Binding-site contacts:
Ligand atom C1 contacts residue ASN174 of chain 1.A at 1.4 Å.
Ligand atom C2 contacts residue ASN174 of chain 1.A at 2.4 Å.
Ligand atom N2 contacts residue ASN174 of chain 1.A at 2.7 Å (h-bond).
Ligand atom C7 contacts residue TRP175 of chain 1.A at 3.8 Å (hydrophobic).
Ligand atom C7 contacts residue ASN174 of chain 1.A at 3.4 Å.
Ligand atom O7 contacts residue ASN174 of chain 1.A at 3.7 Å.
Ligand atom C4 contacts residue ASN174 of chain 1.A at 4.2 Å.
Ligand atom C8 contacts residue TRP175 of chain 1.A at 4.0 Å (hydrophobic).
Ligand atom O5 contacts residue HIS172 of chain 1.A at 4.0 Å.
Ligand atom C5 contacts residue HIS172 of chain 1.A at 3.7 Å.
Ligand atom O7 contacts residue TRP175 of chain 1.A at 3.6 Å (h-bond).
Ligand atom O6 contacts residue HIS172 of chain 1.A at 4.3 Å.
Ligand atom C6 contacts residue HIS172 of chain 1.A at 3.1 Å.
Ligand atom C3 contacts residue ASN174 of chain 1.A at 3.7 Å.
Ligand atom O5 contacts residue ASN174 of chain 1.A at 2.3 Å (h-bond).
Ligand atom C8 contacts residue ASN174 of chain 1.A at 4.4 Å.
Ligand atom C5 contacts residue ASN174 of chain 1.A at 3.6 Å.

A protein and the small-molecule ligand that binds it are described below.
Small molecule (SMILES): CC(=O)N[C@H]1[C@H](O[C@H]2[C@H](O)[C@@H](NC(C)=O)CO[C@@H]2CO[C@@H]2O[C@@H](C)[C@@H](O)[C@@H](O)[C@@H]2O)O[C@H](CO)[C@@H](O[C@H]2O[C@H](CO)[C@@H](O)[C@H](O)[C@@H]2O)[C@@H]1O

Sequence of chain 1.A:
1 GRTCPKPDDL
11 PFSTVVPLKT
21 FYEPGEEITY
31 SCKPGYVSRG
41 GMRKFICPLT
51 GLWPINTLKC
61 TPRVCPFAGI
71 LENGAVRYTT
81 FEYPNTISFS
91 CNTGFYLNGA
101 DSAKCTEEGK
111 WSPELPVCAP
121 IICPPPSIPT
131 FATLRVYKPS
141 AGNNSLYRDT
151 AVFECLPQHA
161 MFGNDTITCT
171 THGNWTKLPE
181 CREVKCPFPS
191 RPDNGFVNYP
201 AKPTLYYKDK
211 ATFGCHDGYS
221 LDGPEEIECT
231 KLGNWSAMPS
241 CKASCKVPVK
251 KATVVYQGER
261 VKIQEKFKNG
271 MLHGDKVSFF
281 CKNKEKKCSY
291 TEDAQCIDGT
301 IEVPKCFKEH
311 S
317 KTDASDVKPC